Binding-site contacts:
Ligand atom O7 contacts residue THR180 of chain 1.I at 3.9 Å.
Ligand atom O6 contacts residue THR227 of chain 1.I at 2.8 Å (h-bond).
Ligand atom C1 contacts residue GLY210 of chain 1.I at 4.1 Å.
Ligand atom C4 contacts residue ASN177 of chain 1.I at 4.2 Å.
Ligand atom C6 contacts residue ASP232 of chain 1.I at 4.3 Å.
Ligand atom O6 contacts residue ASN229 of chain 1.I at 4.2 Å.
Ligand atom C7 contacts residue THR227 of chain 1.I at 3.6 Å.
Ligand atom N2 contacts residue THR180 of chain 1.I at 4.1 Å.
Ligand atom O5 contacts residue ASN229 of chain 1.I at 4.3 Å.
Ligand atom C8 contacts residue THR180 of chain 1.I at 3.7 Å.
Ligand atom C6 contacts residue THR227 of chain 1.I at 3.2 Å.
Ligand atom O5 contacts residue ASN177 of chain 1.I at 2.4 Å (h-bond).
Ligand atom O4 contacts residue ASN229 of chain 1.I at 4.3 Å.
Ligand atom O7 contacts residue ASN177 of chain 1.I at 4.4 Å.
Ligand atom C3 contacts residue ASN177 of chain 1.I at 3.8 Å.
Ligand atom C7 contacts residue ASN177 of chain 1.I at 3.9 Å.
Ligand atom O7 contacts residue THR227 of chain 1.I at 3.3 Å (h-bond).
Ligand atom N2 contacts residue GLU211 of chain 1.I at 3.9 Å.
Ligand atom C2 contacts residue ASN177 of chain 1.I at 2.5 Å.
Ligand atom C4 contacts residue ASN229 of chain 1.I at 4.4 Å.
Ligand atom C8 contacts residue THR227 of chain 1.I at 3.6 Å.
Ligand atom C5 contacts residue THR227 of chain 1.I at 3.6 Å.
Ligand atom C7 contacts residue SER228 of chain 1.I at 4.2 Å.
Ligand atom C1 contacts residue ASN177 of chain 1.I at 1.4 Å.
Ligand atom C2 contacts residue SER228 of chain 1.I at 4.4 Å.
Ligand atom N2 contacts residue GLY210 of chain 1.I at 4.2 Å.
Ligand atom O6 contacts residue ASP232 of chain 1.I at 3.5 Å (salt-bridge).
Ligand atom C7 contacts residue GLU211 of chain 1.I at 4.1 Å.
Ligand atom C5 contacts residue ASN177 of chain 1.I at 3.7 Å.
Ligand atom O4 contacts residue THR227 of chain 1.I at 4.0 Å.
Ligand atom N2 contacts residue ASN177 of chain 1.I at 2.9 Å (h-bond).
Ligand atom O3 contacts residue ASP232 of chain 1.I at 4.0 Å.
Ligand atom O7 contacts residue SER228 of chain 1.I at 3.4 Å.
Ligand atom N2 contacts residue THR227 of chain 1.I at 4.0 Å.
Ligand atom C7 contacts residue THR180 of chain 1.I at 3.7 Å.
Ligand atom O7 contacts residue ASN229 of chain 1.I at 4.2 Å.
Ligand atom C8 contacts residue GLU211 of chain 1.I at 3.2 Å.
Ligand atom C1 contacts residue ASN229 of chain 1.I at 4.0 Å.
Ligand atom C5 contacts residue ASN229 of chain 1.I at 4.0 Å.
Ligand atom O5 contacts residue THR227 of chain 1.I at 4.3 Å.

A protein and the small-molecule ligand that binds it are described below.
Small molecule (SMILES): CC(=O)N[C@H]1[C@H](O[C@H]2[C@H](O)[C@@H](NC(C)=O)CO[C@@H]2CO)O[C@H](CO)[C@@H](O[C@@H]2O[C@H](CO)[C@@H](O)[C@H](O)[C@@H]2O)[C@@H]1O

Sequence of chain 1.I:
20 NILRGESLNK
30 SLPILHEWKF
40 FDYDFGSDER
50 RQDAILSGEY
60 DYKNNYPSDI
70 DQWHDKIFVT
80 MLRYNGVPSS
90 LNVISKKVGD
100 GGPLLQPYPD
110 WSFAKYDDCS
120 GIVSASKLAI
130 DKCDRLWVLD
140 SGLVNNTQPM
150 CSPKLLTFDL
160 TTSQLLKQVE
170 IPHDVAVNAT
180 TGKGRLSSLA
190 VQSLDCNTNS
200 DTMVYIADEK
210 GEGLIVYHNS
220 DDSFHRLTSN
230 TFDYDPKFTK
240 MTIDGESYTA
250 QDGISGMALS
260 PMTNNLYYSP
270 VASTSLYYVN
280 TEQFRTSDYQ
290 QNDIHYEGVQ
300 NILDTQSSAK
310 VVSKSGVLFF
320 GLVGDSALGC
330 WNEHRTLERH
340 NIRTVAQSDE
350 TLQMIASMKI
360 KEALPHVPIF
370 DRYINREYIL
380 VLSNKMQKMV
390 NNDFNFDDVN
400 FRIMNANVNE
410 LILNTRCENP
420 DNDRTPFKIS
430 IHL